Binding-site contacts:
Ligand atom O5 contacts residue MET193 of chain 1.B at 3.6 Å.
Ligand atom C4 contacts residue GLU190 of chain 1.B at 3.1 Å.
Ligand atom O5 contacts residue GLU190 of chain 1.B at 3.2 Å (salt-bridge).
Ligand atom C3 contacts residue GLU190 of chain 1.B at 3.4 Å.
Ligand atom C2 contacts residue TYR58 of chain 1.B at 3.4 Å (hydrophobic).
Ligand atom N3 contacts residue THR171 of chain 1.B at 3.4 Å (h-bond).
Ligand atom N2 contacts residue PRO86 of chain 1.B at 2.6 Å (h-bond).
Ligand atom C4 contacts residue PRO86 of chain 1.B at 3.4 Å (hydrophobic).
Ligand atom O1 contacts residue SER139 of chain 1.B at 2.9 Å (h-bond).
Ligand atom O1 contacts residue ARG93 of chain 1.B at 2.8 Å (salt-bridge).
Ligand atom N2 contacts residue THR88 of chain 1.B at 3.4 Å (h-bond).
Ligand atom C3 contacts residue TYR58 of chain 1.B at 3.7 Å (hydrophobic).
Ligand atom C8 contacts residue TYR58 of chain 1.B at 3.5 Å (hydrophobic).
Ligand atom C4 contacts residue TYR58 of chain 1.B at 3.4 Å (hydrophobic).
Ligand atom C6 contacts residue TYR58 of chain 1.B at 3.3 Å (hydrophobic).
Ligand atom C6 contacts residue TYR217 of chain 1.B at 3.6 Å (hydrophobic).
Ligand atom O2 contacts residue TYR58 of chain 1.B at 3.5 Å.
Ligand atom C6 contacts residue PRO86 of chain 1.B at 3.3 Å (hydrophobic).
Ligand atom O2 contacts residue PRO86 of chain 1.B at 3.7 Å.
Ligand atom O2 contacts residue LEU87 of chain 1.B at 3.5 Å.
Ligand atom C2 contacts residue THR88 of chain 1.B at 3.3 Å.
Ligand atom O5 contacts residue LEU189 of chain 1.B at 3.6 Å.
Ligand atom C2 contacts residue PRO86 of chain 1.B at 3.6 Å (hydrophobic).
Ligand atom C1 contacts residue SER139 of chain 1.B at 3.4 Å.
Ligand atom C contacts residue TYR217 of chain 1.B at 3.3 Å (hydrophobic).
Ligand atom N17 contacts residue TYR13 of chain 1.B at 3.3 Å.
Ligand atom N2 contacts residue TYR58 of chain 1.B at 3.3 Å.
Ligand atom O1 contacts residue GLY138 of chain 1.B at 3.3 Å.
Ligand atom N1 contacts residue SER139 of chain 1.B at 3.7 Å.
Ligand atom C5 contacts residue GLU190 of chain 1.B at 3.6 Å.
Ligand atom C7 contacts residue GLU190 of chain 1.B at 3.5 Å.
Ligand atom C8 contacts residue GLU190 of chain 1.B at 3.2 Å.
Ligand atom N17 contacts residue TYR217 of chain 1.B at 3.5 Å (h-bond).
Ligand atom O2 contacts residue ARG93 of chain 1.B at 2.8 Å (salt-bridge).
Ligand atom O3 contacts residue THR171 of chain 1.B at 2.2 Å (h-bond).
Ligand atom C6 contacts residue GLU190 of chain 1.B at 3.0 Å.
Ligand atom C8 contacts residue TYR217 of chain 1.B at 3.6 Å (hydrophobic).
Ligand atom O2 contacts residue THR88 of chain 1.B at 3.0 Å (h-bond).
Ligand atom C1 contacts residue TYR58 of chain 1.B at 3.6 Å (hydrophobic).
Ligand atom N2 contacts residue GLU190 of chain 1.B at 3.6 Å.

This protein binds this small molecule.
Small molecule (SMILES): N#Cc1cc2c(cc1[N+](=O)[O-])=NC(=O)C(=O)N=2

Sequence of chain 1.B:
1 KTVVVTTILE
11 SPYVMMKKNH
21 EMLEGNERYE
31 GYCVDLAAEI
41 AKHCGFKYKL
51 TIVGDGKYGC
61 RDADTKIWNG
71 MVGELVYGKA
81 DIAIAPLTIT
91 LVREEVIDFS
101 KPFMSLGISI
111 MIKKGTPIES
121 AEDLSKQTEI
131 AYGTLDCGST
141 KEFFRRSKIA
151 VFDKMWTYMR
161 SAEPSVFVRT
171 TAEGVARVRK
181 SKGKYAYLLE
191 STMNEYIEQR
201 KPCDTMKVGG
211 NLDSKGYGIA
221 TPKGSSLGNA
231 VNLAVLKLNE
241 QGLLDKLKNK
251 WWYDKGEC